A small-molecule ligand and the protein it binds are described below.
Small molecule (SMILES): CC(=O)N[C@@H]1[C@@H](O)[C@H](O)[C@@H](CO)O[C@H]1O

Sequence of chain 1.B:
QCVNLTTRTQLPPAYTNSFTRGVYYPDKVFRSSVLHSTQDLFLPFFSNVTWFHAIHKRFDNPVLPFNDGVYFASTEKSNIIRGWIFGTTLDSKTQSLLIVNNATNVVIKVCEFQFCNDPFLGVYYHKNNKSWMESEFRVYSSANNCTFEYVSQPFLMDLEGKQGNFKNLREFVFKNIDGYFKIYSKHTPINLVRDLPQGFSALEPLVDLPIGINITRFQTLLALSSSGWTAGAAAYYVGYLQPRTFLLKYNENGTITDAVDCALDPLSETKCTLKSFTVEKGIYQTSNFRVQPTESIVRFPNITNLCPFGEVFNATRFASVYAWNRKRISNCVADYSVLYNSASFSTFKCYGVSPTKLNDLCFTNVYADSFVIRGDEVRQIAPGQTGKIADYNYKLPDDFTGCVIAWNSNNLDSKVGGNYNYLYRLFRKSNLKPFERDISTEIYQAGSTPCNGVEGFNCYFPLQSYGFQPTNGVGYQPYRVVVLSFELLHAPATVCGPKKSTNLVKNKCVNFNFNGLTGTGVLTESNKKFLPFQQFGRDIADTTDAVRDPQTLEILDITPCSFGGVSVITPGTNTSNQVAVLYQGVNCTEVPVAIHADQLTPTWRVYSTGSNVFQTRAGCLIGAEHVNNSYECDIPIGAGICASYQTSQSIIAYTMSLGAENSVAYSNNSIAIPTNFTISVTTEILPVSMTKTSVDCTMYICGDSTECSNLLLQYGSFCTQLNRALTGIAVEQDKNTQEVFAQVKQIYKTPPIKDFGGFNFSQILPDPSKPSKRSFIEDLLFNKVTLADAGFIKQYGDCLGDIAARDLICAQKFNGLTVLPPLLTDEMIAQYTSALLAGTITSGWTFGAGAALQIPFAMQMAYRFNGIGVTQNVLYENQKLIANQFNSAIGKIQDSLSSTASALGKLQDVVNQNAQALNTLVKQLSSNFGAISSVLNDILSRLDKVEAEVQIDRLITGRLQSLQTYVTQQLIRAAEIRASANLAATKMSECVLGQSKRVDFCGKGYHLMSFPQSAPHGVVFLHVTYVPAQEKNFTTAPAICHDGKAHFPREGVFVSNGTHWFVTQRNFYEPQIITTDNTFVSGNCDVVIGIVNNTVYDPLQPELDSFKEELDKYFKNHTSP

Binding-site contacts:
Ligand atom N2 contacts residue GLN580 of chain 1.B at 4.3 Å.
Ligand atom O5 contacts residue ASN331 of chain 1.B at 2.6 Å (h-bond).
Ligand atom C3 contacts residue GLN580 of chain 1.B at 4.4 Å.
Ligand atom C3 contacts residue ASN331 of chain 1.B at 3.8 Å.
Ligand atom C4 contacts residue ASN331 of chain 1.B at 4.4 Å.
Ligand atom C8 contacts residue PRO330 of chain 1.B at 4.2 Å (hydrophobic).
Ligand atom N2 contacts residue ASN331 of chain 1.B at 2.7 Å (h-bond).
Ligand atom C5 contacts residue ASN331 of chain 1.B at 3.8 Å.
Ligand atom C8 contacts residue ASN331 of chain 1.B at 4.4 Å.
Ligand atom N2 contacts residue PRO579 of chain 1.B at 4.1 Å.
Ligand atom C2 contacts residue ASN331 of chain 1.B at 2.5 Å.
Ligand atom C8 contacts residue PRO579 of chain 1.B at 3.6 Å (hydrophobic).
Ligand atom O7 contacts residue ASN331 of chain 1.B at 4.5 Å.
Ligand atom C2 contacts residue GLN580 of chain 1.B at 4.5 Å.
Ligand atom C7 contacts residue PRO579 of chain 1.B at 4.4 Å (hydrophobic).
Ligand atom C1 contacts residue GLN580 of chain 1.B at 4.1 Å.
Ligand atom C1 contacts residue ASN331 of chain 1.B at 1.6 Å.
Ligand atom C7 contacts residue ASN331 of chain 1.B at 3.9 Å.